Sequence of chain 1.I:
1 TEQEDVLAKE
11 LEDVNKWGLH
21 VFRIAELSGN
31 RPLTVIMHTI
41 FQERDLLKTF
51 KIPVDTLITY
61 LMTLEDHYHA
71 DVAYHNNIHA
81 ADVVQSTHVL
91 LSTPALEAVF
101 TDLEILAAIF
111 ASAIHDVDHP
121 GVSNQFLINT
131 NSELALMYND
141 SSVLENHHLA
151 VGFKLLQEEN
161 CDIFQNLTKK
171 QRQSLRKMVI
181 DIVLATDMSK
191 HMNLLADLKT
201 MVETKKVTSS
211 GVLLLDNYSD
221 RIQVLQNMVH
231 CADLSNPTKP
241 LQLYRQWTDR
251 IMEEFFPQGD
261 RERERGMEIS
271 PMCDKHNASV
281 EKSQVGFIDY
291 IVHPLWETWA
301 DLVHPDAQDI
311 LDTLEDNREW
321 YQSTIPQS

This small molecule binds to this protein.
Small molecule (SMILES): COc1cc(-c2ccc(=O)[nH]n2)ccc1OC(F)F

Binding-site contacts:
Ligand atom C14 contacts residue THR248 of chain 1.I at 3.6 Å.
Ligand atom C11 contacts residue PHE287 of chain 1.I at 3.6 Å (hydrophobic).
Ligand atom C7 contacts residue MET188 of chain 1.I at 4.0 Å (hydrophobic).
Ligand atom F17 contacts residue THR248 of chain 1.I at 3.3 Å.
Ligand atom C12 contacts residue ILE251 of chain 1.I at 3.9 Å (hydrophobic).
Ligand atom C13 contacts residue PHE287 of chain 1.I at 4.0 Å (hydrophobic).
Ligand atom O1 contacts residue MET188 of chain 1.I at 3.4 Å.
Ligand atom O15 contacts residue GLN284 of chain 1.I at 3.3 Å (h-bond).
Ligand atom F17 contacts residue ILE251 of chain 1.I at 3.5 Å.
Ligand atom O15 contacts residue PHE287 of chain 1.I at 4.1 Å.
Ligand atom C11 contacts residue GLN284 of chain 1.I at 4.2 Å.
Ligand atom F16 contacts residue PRO237 of chain 1.I at 3.7 Å.
Ligand atom F17 contacts residue TYR74 of chain 1.I at 3.9 Å.
Ligand atom C12 contacts residue PHE287 of chain 1.I at 3.9 Å (hydrophobic).
Ligand atom C9 contacts residue PHE287 of chain 1.I at 3.8 Å (hydrophobic).
Ligand atom F17 contacts residue ASN236 of chain 1.I at 3.7 Å.
Ligand atom C8 contacts residue PHE287 of chain 1.I at 3.8 Å (hydrophobic).
Ligand atom C19 contacts residue MET272 of chain 1.I at 3.3 Å (hydrophobic).
Ligand atom C9 contacts residue PHE255 of chain 1.I at 4.1 Å (hydrophobic).
Ligand atom F17 contacts residue TRP247 of chain 1.I at 3.3 Å.
Ligand atom C19 contacts residue SER283 of chain 1.I at 4.2 Å.
Ligand atom C11 contacts residue ILE251 of chain 1.I at 3.8 Å (hydrophobic).
Ligand atom F16 contacts residue GLN284 of chain 1.I at 4.0 Å.
Ligand atom O18 contacts residue PHE287 of chain 1.I at 3.7 Å.
Ligand atom C8 contacts residue ILE251 of chain 1.I at 4.2 Å (hydrophobic).
Ligand atom C12 contacts residue TYR74 of chain 1.I at 4.1 Å (hydrophobic).
Ligand atom C10 contacts residue GLN284 of chain 1.I at 4.0 Å.
Ligand atom C14 contacts residue GLN284 of chain 1.I at 3.6 Å.
Ligand atom C19 contacts residue PHE287 of chain 1.I at 3.8 Å (hydrophobic).
Ligand atom F16 contacts residue ASN236 of chain 1.I at 3.1 Å.
Ligand atom O18 contacts residue GLN284 of chain 1.I at 3.0 Å (h-bond).
Ligand atom F16 contacts residue TYR244 of chain 1.I at 3.6 Å.
Ligand atom C14 contacts residue ILE251 of chain 1.I at 4.1 Å (hydrophobic).
Ligand atom C19 contacts residue GLN284 of chain 1.I at 3.5 Å.
Ligand atom C13 contacts residue ILE251 of chain 1.I at 4.0 Å (hydrophobic).
Ligand atom C2 contacts residue MET188 of chain 1.I at 3.8 Å (hydrophobic).
Ligand atom O15 contacts residue ILE251 of chain 1.I at 3.7 Å.
Ligand atom C10 contacts residue PHE287 of chain 1.I at 3.7 Å (hydrophobic).
Ligand atom C14 contacts residue TYR244 of chain 1.I at 3.8 Å (hydrophobic).
Ligand atom N4 contacts residue PHE255 of chain 1.I at 3.9 Å.